Sequence of chain 3.A:
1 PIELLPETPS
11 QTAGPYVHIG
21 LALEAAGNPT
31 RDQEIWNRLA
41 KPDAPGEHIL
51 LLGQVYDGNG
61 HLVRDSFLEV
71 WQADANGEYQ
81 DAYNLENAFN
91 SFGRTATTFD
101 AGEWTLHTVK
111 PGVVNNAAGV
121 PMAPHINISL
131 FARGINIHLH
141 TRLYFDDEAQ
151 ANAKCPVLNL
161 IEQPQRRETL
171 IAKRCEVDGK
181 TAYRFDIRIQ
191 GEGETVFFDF

Sequence of chain 3.B:
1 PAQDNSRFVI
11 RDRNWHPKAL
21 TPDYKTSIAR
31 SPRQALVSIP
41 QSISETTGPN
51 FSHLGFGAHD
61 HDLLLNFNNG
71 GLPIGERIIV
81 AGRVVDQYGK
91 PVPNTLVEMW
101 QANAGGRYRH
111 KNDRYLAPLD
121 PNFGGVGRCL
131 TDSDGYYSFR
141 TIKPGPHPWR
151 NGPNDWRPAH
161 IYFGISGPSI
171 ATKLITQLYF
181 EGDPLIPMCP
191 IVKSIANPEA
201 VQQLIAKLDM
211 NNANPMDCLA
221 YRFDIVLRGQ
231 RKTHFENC

This small molecule binds to this protein.
Small molecule (SMILES): O=C(O)Cc1ccc(O)c(O)c1

Binding-site contacts:
Ligand atom C5 contacts residue TRP149 of chain 3.B at 3.8 Å (hydrophobic).
Ligand atom O2 contacts residue TRP149 of chain 3.B at 3.6 Å.
Ligand atom C2 contacts residue FE1 of chain 3.K at 4.2 Å.
Ligand atom C6 contacts residue HIS147 of chain 3.B at 4.2 Å.
Ligand atom C2 contacts residue PRO15 of chain 3.A at 3.4 Å (hydrophobic).
Ligand atom C3 contacts residue TYR108 of chain 3.B at 4.0 Å (hydrophobic).
Ligand atom C4 contacts residue TYR162 of chain 3.B at 3.6 Å (hydrophobic).
Ligand atom O4 contacts residue TYR162 of chain 3.B at 2.9 Å (h-bond).
Ligand atom O4 contacts residue FE1 of chain 3.K at 2.1 Å.
Ligand atom O1 contacts residue PRO15 of chain 3.A at 3.4 Å.
Ligand atom O1 contacts residue ARG133 of chain 3.A at 3.5 Å.
Ligand atom C7 contacts residue HIS147 of chain 3.B at 4.2 Å.
Ligand atom C7 contacts residue PRO15 of chain 3.A at 3.8 Å (hydrophobic).
Ligand atom C4 contacts residue ARG157 of chain 3.B at 3.8 Å.
Ligand atom C5 contacts residue FE1 of chain 3.K at 4.2 Å.
Ligand atom C3 contacts residue FE1 of chain 3.K at 2.8 Å.
Ligand atom C3 contacts residue TYR162 of chain 3.B at 3.6 Å (hydrophobic).
Ligand atom O4 contacts residue TYR108 of chain 3.B at 4.0 Å.
Ligand atom C7 contacts residue TRP149 of chain 3.B at 4.2 Å (hydrophobic).
Ligand atom C2 contacts residue HIS147 of chain 3.B at 3.7 Å.
Ligand atom C6 contacts residue TRP149 of chain 3.B at 3.3 Å (hydrophobic).
Ligand atom C3 contacts residue HIS147 of chain 3.B at 3.9 Å.
Ligand atom C1 contacts residue HIS147 of chain 3.B at 3.8 Å.
Ligand atom O3 contacts residue FE1 of chain 3.K at 2.1 Å.
Ligand atom C2 contacts residue TYR16 of chain 3.A at 3.4 Å (hydrophobic).
Ligand atom O3 contacts residue PRO15 of chain 3.A at 4.2 Å.
Ligand atom C7 contacts residue TYR16 of chain 3.A at 3.9 Å (hydrophobic).
Ligand atom O3 contacts residue TYR108 of chain 3.B at 3.0 Å (h-bond).
Ligand atom C3 contacts residue PRO15 of chain 3.A at 3.9 Å (hydrophobic).
Ligand atom C3 contacts residue TYR16 of chain 3.A at 4.1 Å (hydrophobic).
Ligand atom C5 contacts residue ARG157 of chain 3.B at 3.6 Å.
Ligand atom C4 contacts residue FE1 of chain 3.K at 2.8 Å.
Ligand atom C1 contacts residue TRP149 of chain 3.B at 4.0 Å (hydrophobic).
Ligand atom O4 contacts residue ARG157 of chain 3.B at 2.6 Å (salt-bridge).
Ligand atom C4 contacts residue HIS147 of chain 3.B at 4.1 Å.
Ligand atom O3 contacts residue TYR16 of chain 3.A at 3.6 Å.
Ligand atom C1 contacts residue PRO15 of chain 3.A at 3.7 Å (hydrophobic).
Ligand atom O4 contacts residue HIS160 of chain 3.B at 3.2 Å (h-bond).
Ligand atom O3 contacts residue TYR162 of chain 3.B at 2.9 Å (h-bond).
Ligand atom C8 contacts residue PRO15 of chain 3.A at 3.8 Å (hydrophobic).